Binding-site contacts:
Ligand atom C8 contacts residue GLY81 of chain 1.D at 3.8 Å.
Ligand atom O4 contacts residue ASN107 of chain 1.D at 3.1 Å (h-bond).
Ligand atom O7 contacts residue ALA80 of chain 1.D at 3.8 Å.
Ligand atom C7 contacts residue GLU157 of chain 1.D at 3.6 Å.
Ligand atom C3 contacts residue ASN107 of chain 1.D at 3.9 Å.
Ligand atom O3 contacts residue ALA67 of chain 1.D at 4.0 Å.
Ligand atom C1 contacts residue GLU172 of chain 1.D at 3.5 Å.
Ligand atom O4 contacts residue ASP108 of chain 1.D at 2.5 Å (salt-bridge).
Ligand atom O6 contacts residue ALA67 of chain 1.D at 3.9 Å.
Ligand atom O5 contacts residue GLU172 of chain 1.D at 3.9 Å.
Ligand atom C8 contacts residue GLU157 of chain 1.D at 3.5 Å.
Ligand atom C2 contacts residue GLY68 of chain 1.D at 4.0 Å.
Ligand atom O5 contacts residue GLY135 of chain 1.D at 3.6 Å.
Ligand atom C3 contacts residue GLY68 of chain 1.D at 3.8 Å.
Ligand atom C4 contacts residue ASP108 of chain 1.D at 3.2 Å.
Ligand atom C8 contacts residue TYR160 of chain 1.D at 3.3 Å (hydrophobic).
Ligand atom O7 contacts residue GLY68 of chain 1.D at 3.6 Å.
Ligand atom O3 contacts residue GLU157 of chain 1.D at 2.9 Å (salt-bridge).
Ligand atom C6 contacts residue GLY137 of chain 1.D at 3.8 Å.
Ligand atom C7 contacts residue GLY81 of chain 1.D at 3.7 Å.
Ligand atom C6 contacts residue ILE136 of chain 1.D at 4.0 Å (hydrophobic).
Ligand atom C6 contacts residue GLY135 of chain 1.D at 3.8 Å.
Ligand atom O4 contacts residue GLY137 of chain 1.D at 3.8 Å.
Ligand atom C1 contacts residue ILE136 of chain 1.D at 3.7 Å (hydrophobic).
Ligand atom O5 contacts residue ILE136 of chain 1.D at 3.7 Å.
Ligand atom C5 contacts residue ILE136 of chain 1.D at 3.5 Å (hydrophobic).
Ligand atom O3 contacts residue GLY68 of chain 1.D at 2.9 Å (h-bond).
Ligand atom C2 contacts residue GLU157 of chain 1.D at 3.5 Å.
Ligand atom C8 contacts residue TYR79 of chain 1.D at 4.0 Å (hydrophobic).
Ligand atom C3 contacts residue GLU157 of chain 1.D at 3.4 Å.
Ligand atom O3 contacts residue ASN107 of chain 1.D at 3.0 Å (h-bond).
Ligand atom C5 contacts residue GLY137 of chain 1.D at 3.7 Å.
Ligand atom O4 contacts residue VAL109 of chain 1.D at 3.7 Å.
Ligand atom C4 contacts residue ASN107 of chain 1.D at 3.9 Å.
Ligand atom C6 contacts residue THR131 of chain 1.D at 3.9 Å.
Ligand atom O7 contacts residue GLY81 of chain 1.D at 3.0 Å (h-bond).
Ligand atom O1 contacts residue GLU172 of chain 1.D at 3.0 Å (salt-bridge).
Ligand atom O6 contacts residue ASP108 of chain 1.D at 2.6 Å (salt-bridge).
Ligand atom C6 contacts residue ASP108 of chain 1.D at 3.3 Å.
Ligand atom N2 contacts residue GLU157 of chain 1.D at 2.7 Å (salt-bridge).

Sequence of chain 1.D:
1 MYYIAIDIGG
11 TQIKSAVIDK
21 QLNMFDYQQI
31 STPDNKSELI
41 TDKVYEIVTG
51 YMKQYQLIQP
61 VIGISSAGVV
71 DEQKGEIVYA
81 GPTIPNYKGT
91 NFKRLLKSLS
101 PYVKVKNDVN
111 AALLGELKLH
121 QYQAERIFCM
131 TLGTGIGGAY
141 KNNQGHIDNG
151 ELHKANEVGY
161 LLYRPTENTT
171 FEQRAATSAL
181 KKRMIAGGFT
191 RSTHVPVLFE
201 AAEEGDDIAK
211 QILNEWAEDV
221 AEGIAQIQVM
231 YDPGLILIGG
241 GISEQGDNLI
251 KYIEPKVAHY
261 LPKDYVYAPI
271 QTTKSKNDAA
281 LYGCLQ

A protein and the small-molecule ligand that binds it are described below.
Small molecule (SMILES): CC(=O)N[C@@H]1[C@@H](O)[C@H](O)[C@@H](CO)O[C@H]1O